The protein below binds the small molecule below.
Small molecule (SMILES): CC(=O)N[C@H]1[C@H](O[C@H]2[C@H](O)[C@@H](NC(C)=O)CO[C@@H]2CO)O[C@H](CO)[C@@H](O)[C@@H]1O

Sequence of chain 1.C:
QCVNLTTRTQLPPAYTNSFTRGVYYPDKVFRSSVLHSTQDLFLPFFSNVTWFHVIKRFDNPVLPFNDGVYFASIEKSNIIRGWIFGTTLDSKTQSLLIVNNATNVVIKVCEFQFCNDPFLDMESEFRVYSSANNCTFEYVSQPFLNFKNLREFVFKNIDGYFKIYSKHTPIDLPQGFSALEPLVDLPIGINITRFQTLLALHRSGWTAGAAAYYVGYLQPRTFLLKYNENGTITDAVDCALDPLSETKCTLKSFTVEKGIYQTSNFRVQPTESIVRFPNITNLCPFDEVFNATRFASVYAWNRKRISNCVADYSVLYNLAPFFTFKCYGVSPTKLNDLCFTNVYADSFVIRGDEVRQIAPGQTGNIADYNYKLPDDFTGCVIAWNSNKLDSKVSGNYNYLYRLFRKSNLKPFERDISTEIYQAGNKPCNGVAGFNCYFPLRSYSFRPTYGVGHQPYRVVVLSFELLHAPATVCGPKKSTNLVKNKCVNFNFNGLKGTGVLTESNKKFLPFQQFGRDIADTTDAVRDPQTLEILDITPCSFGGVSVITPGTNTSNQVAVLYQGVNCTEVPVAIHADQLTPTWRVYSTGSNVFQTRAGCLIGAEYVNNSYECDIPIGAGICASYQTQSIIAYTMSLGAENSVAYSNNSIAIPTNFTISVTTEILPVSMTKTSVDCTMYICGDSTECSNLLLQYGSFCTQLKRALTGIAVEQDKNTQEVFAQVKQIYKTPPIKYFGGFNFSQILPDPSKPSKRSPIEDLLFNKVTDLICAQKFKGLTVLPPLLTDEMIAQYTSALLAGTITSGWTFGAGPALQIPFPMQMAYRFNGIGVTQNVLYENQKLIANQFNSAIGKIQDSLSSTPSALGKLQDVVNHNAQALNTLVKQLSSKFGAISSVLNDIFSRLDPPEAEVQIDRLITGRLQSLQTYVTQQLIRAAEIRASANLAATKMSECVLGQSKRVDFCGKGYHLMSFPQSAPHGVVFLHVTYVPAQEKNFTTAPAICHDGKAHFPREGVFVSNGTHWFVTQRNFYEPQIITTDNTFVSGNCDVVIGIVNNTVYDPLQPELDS

Binding-site contacts:
Ligand atom C3 contacts residue ASN714 of chain 1.C at 3.8 Å.
Ligand atom C7 contacts residue THR713 of chain 1.C at 4.3 Å.
Ligand atom C5 contacts residue ASN714 of chain 1.C at 3.7 Å.
Ligand atom C2 contacts residue ASN714 of chain 1.C at 2.5 Å.
Ligand atom C1 contacts residue ASN714 of chain 1.C at 1.4 Å.
Ligand atom C4 contacts residue ASN714 of chain 1.C at 4.2 Å.
Ligand atom N2 contacts residue ASN714 of chain 1.C at 3.0 Å (h-bond).
Ligand atom C8 contacts residue THR713 of chain 1.C at 4.1 Å.
Ligand atom C6 contacts residue LEU919 of chain 1.C at 4.3 Å (hydrophobic).
Ligand atom O7 contacts residue ASN714 of chain 1.C at 3.6 Å (h-bond).
Ligand atom C7 contacts residue ASN714 of chain 1.C at 3.5 Å.
Ligand atom O7 contacts residue GLN1068 of chain 1.C at 3.8 Å.
Ligand atom O5 contacts residue ASN714 of chain 1.C at 2.3 Å (h-bond).
Ligand atom O6 contacts residue ASN714 of chain 1.C at 4.5 Å.
Ligand atom C5 contacts residue LEU919 of chain 1.C at 4.3 Å (hydrophobic).
Ligand atom O6 contacts residue GLN923 of chain 1.C at 4.0 Å.